Sequence of chain 1.A:
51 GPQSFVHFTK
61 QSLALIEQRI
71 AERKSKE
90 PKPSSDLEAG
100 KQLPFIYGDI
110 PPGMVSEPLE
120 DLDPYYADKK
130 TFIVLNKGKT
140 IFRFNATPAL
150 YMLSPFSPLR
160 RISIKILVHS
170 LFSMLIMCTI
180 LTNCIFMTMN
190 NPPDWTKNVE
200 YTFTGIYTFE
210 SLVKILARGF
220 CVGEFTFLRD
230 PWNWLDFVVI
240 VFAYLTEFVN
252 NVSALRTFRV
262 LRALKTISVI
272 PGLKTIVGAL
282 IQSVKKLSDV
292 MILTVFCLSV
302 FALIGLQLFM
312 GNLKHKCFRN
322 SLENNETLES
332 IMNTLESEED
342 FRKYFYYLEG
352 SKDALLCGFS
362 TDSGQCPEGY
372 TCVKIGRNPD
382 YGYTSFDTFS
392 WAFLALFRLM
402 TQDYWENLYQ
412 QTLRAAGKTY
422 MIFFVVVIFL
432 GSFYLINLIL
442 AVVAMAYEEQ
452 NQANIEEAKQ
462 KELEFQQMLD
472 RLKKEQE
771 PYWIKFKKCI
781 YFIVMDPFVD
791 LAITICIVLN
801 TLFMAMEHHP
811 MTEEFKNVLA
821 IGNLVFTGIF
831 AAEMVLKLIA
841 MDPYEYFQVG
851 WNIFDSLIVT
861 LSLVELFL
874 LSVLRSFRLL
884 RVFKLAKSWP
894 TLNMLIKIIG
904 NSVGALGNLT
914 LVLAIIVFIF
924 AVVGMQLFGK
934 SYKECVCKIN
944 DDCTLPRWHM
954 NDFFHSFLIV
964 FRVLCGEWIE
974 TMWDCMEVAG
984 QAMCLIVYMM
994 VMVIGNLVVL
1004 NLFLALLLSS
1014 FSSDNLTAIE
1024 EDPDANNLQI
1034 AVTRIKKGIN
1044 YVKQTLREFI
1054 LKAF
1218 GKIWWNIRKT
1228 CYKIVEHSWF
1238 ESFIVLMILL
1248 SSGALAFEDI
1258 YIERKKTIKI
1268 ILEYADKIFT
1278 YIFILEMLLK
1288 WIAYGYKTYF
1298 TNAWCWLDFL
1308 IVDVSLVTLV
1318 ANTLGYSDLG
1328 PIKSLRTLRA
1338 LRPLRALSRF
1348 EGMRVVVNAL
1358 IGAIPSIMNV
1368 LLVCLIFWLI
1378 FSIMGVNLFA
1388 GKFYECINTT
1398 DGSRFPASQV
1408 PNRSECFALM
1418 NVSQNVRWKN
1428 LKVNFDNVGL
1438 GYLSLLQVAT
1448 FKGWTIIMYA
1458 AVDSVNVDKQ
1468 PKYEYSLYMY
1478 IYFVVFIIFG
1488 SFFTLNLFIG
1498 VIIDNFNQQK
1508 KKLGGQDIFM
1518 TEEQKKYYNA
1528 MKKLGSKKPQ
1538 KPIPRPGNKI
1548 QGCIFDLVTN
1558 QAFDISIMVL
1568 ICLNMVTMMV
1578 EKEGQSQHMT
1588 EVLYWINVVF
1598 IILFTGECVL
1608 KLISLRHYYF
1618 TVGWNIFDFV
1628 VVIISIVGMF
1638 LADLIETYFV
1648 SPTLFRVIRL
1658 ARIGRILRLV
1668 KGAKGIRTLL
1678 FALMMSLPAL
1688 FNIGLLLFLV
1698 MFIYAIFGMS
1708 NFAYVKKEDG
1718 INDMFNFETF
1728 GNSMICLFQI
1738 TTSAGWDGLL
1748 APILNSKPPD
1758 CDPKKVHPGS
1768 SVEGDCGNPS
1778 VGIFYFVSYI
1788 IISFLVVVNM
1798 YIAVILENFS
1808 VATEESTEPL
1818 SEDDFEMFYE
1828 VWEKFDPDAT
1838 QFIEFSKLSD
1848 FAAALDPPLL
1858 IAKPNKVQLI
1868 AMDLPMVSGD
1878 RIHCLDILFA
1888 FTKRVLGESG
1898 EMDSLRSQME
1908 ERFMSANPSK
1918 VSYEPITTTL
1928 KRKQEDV

The small molecule below binds the protein below.
Small molecule (SMILES): CC(C)CCC[C@@H](C)[C@H]1CC[C@H]2[C@@H]3CC=C4C[C@@H](OC(=O)CCC(=O)O)CC[C@]4(C)[C@H]3CC[C@]12C

Binding-site contacts:
Ligand atom CAY contacts residue THR1298 of chain 1.A at 4.2 Å.
Ligand atom CBG contacts residue PHE1297 of chain 1.A at 3.4 Å (hydrophobic).
Ligand atom CBC contacts residue THR1298 of chain 1.A at 4.2 Å.
Ligand atom CBE contacts residue PHE1297 of chain 1.A at 4.0 Å (hydrophobic).
Ligand atom CAR contacts residue LYS1294 of chain 1.A at 3.9 Å.
Ligand atom CAT contacts residue LPE1 of chain 1.HA at 4.0 Å.
Ligand atom CAU contacts residue TYR1293 of chain 1.A at 3.0 Å (hydrophobic).
Ligand atom CAQ contacts residue PHE1297 of chain 1.A at 3.7 Å (hydrophobic).
Ligand atom CAS contacts residue TYR1293 of chain 1.A at 4.0 Å (hydrophobic).
Ligand atom CBI contacts residue PHE1297 of chain 1.A at 4.3 Å (hydrophobic).
Ligand atom CBI contacts residue TYR1293 of chain 1.A at 4.1 Å (hydrophobic).
Ligand atom CBD contacts residue PHE1297 of chain 1.A at 4.3 Å (hydrophobic).
Ligand atom CAR contacts residue LPE1 of chain 1.HA at 3.9 Å.
Ligand atom CAC contacts residue LPE1 of chain 1.HA at 3.6 Å.
Ligand atom CBE contacts residue TYR1293 of chain 1.A at 4.2 Å (hydrophobic).
Ligand atom CAT contacts residue LYS1294 of chain 1.A at 3.7 Å.
Ligand atom CAI contacts residue PHE1297 of chain 1.A at 4.5 Å (hydrophobic).
Ligand atom CBC contacts residue LYS1294 of chain 1.A at 4.5 Å.
Ligand atom CBG contacts residue TYR1293 of chain 1.A at 4.3 Å (hydrophobic).
Ligand atom OAG contacts residue THR1298 of chain 1.A at 3.2 Å.
Ligand atom CAP contacts residue PHE1297 of chain 1.A at 3.6 Å (hydrophobic).
Ligand atom CAU contacts residue LPE1 of chain 1.HA at 4.2 Å.
Ligand atom CAK contacts residue PHE1297 of chain 1.A at 3.5 Å (hydrophobic).
Ligand atom CBF contacts residue TYR1293 of chain 1.A at 4.1 Å (hydrophobic).
Ligand atom CAC contacts residue TYR1293 of chain 1.A at 4.2 Å (hydrophobic).